Sequence of chain 8.A:
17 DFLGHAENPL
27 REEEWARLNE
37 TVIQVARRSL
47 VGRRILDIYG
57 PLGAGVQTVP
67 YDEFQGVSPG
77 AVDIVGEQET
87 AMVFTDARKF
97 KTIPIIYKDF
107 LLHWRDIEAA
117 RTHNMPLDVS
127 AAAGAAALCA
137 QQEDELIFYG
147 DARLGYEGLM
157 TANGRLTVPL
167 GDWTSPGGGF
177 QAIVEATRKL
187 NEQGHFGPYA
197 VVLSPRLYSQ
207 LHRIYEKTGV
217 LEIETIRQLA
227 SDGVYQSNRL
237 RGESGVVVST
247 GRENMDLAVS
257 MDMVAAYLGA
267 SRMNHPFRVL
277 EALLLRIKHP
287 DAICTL

This protein binds this small molecule.
Small molecule (SMILES): CC(C)C[C@H](NC(=O)CN)C(=O)N[C@H](C(=O)N[C@H](C(=O)NCC(=O)N[C@@H](CO)C(=O)N[C@@H](CC(C)C)C(=O)N[C@@H](CCCN=C(N)N)C(=O)NCC=O)C(C)C)[C@@H](C)O

Binding-site contacts:
Ligand atom N contacts residue ARG49 of chain 8.A at 3.0 Å (salt-bridge).
Ligand atom CD2 contacts residue ASP258 of chain 8.A at 3.5 Å.
Ligand atom CB contacts residue ILE39 of chain 8.A at 3.6 Å (hydrophobic).
Ligand atom C contacts residue ILE39 of chain 8.A at 3.6 Å (hydrophobic).
Ligand atom N contacts residue ILE39 of chain 8.A at 3.7 Å.
Ligand atom CA contacts residue ARG50 of chain 8.A at 3.5 Å.
Ligand atom N contacts residue ASP258 of chain 8.A at 2.9 Å (salt-bridge).
Ligand atom CB contacts residue ARG49 of chain 8.A at 3.5 Å.
Ligand atom OG1 contacts residue ILE39 of chain 8.A at 3.5 Å.
Ligand atom NH2 contacts residue ARG50 of chain 8.A at 3.3 Å (salt-bridge).
Ligand atom N contacts residue ASP258 of chain 8.A at 2.8 Å (salt-bridge).
Ligand atom NH1 contacts residue THR246 of chain 8.A at 3.0 Å (h-bond).
Ligand atom CA contacts residue ASP258 of chain 8.A at 3.5 Å.
Ligand atom N contacts residue ARG49 of chain 8.A at 3.6 Å.
Ligand atom CB contacts residue ARG50 of chain 8.A at 3.7 Å.
Ligand atom O contacts residue ILE39 of chain 8.A at 3.6 Å.
Ligand atom O contacts residue ARG43 of chain 8.A at 3.1 Å (salt-bridge).
Ligand atom C contacts residue ARG49 of chain 8.A at 3.4 Å.
Ligand atom C contacts residue ASP258 of chain 8.A at 3.7 Å.
Ligand atom OG1 contacts residue ASP258 of chain 8.A at 3.3 Å.
Ligand atom CB contacts residue ASP258 of chain 8.A at 3.5 Å.
Ligand atom CD contacts residue ARG50 of chain 8.A at 3.6 Å.
Ligand atom NH1 contacts residue ASP228 of chain 8.A at 2.8 Å (salt-bridge).
Ligand atom CG2 contacts residue ALA42 of chain 8.A at 3.7 Å (hydrophobic).
Ligand atom O contacts residue ARG43 of chain 8.A at 3.0 Å (salt-bridge).
Ligand atom O contacts residue ARG49 of chain 8.A at 3.1 Å (salt-bridge).
Ligand atom O contacts residue ARG50 of chain 8.A at 3.6 Å.
Ligand atom CG2 contacts residue MET259 of chain 8.A at 3.7 Å (hydrophobic).
Ligand atom CA contacts residue ASP258 of chain 8.A at 3.7 Å.
Ligand atom CB contacts residue ASP258 of chain 8.A at 3.7 Å.
Ligand atom CD contacts residue LEU52 of chain 8.A at 3.5 Å (hydrophobic).
Ligand atom N contacts residue ARG49 of chain 8.A at 3.6 Å.
Ligand atom NE contacts residue ASP53 of chain 8.A at 3.7 Å.
Ligand atom CB contacts residue MET259 of chain 8.A at 3.8 Å (hydrophobic).
Ligand atom N contacts residue ASP258 of chain 8.A at 3.0 Å (salt-bridge).
Ligand atom CA contacts residue ASP258 of chain 8.A at 3.7 Å.
Ligand atom OG1 contacts residue MET259 of chain 8.A at 2.8 Å (h-bond).
Ligand atom CD2 contacts residue ARG43 of chain 8.A at 3.7 Å.
Ligand atom CA contacts residue ARG49 of chain 8.A at 3.5 Å.
Ligand atom C contacts residue ASP258 of chain 8.A at 3.6 Å.